Binding-site contacts:
Ligand atom O3 contacts residue SO41 of chain 1.IA at 3.9 Å.
Ligand atom C5 contacts residue SO41 of chain 1.IA at 4.2 Å.
Ligand atom C1 contacts residue ASN316 of chain 1.D at 4.1 Å.
Ligand atom C8 contacts residue LEU317 of chain 1.D at 3.7 Å (hydrophobic).
Ligand atom N2 contacts residue ASN316 of chain 1.D at 3.9 Å.
Ligand atom C6 contacts residue SO41 of chain 1.IA at 3.5 Å.
Ligand atom C8 contacts residue ASN316 of chain 1.D at 3.9 Å.
Ligand atom O6 contacts residue ARG281 of chain 1.C at 4.1 Å.
Ligand atom O7 contacts residue SER261 of chain 1.C at 4.3 Å.
Ligand atom C1 contacts residue ASN320 of chain 1.D at 1.4 Å.
Ligand atom C4 contacts residue ASN320 of chain 1.D at 4.2 Å.
Ligand atom C2 contacts residue ASN320 of chain 1.D at 2.5 Å.
Ligand atom O2 contacts residue SO41 of chain 1.IA at 4.3 Å.
Ligand atom O7 contacts residue TRP262 of chain 1.C at 4.1 Å.
Ligand atom C5 contacts residue ASN320 of chain 1.D at 3.6 Å.
Ligand atom O4 contacts residue ARG281 of chain 1.C at 4.5 Å.
Ligand atom N2 contacts residue ASN320 of chain 1.D at 2.9 Å (h-bond).
Ligand atom O7 contacts residue MET285 of chain 1.C at 4.2 Å.
Ligand atom O7 contacts residue ASN320 of chain 1.D at 3.9 Å.
Ligand atom C6 contacts residue ARG281 of chain 1.C at 4.0 Å.
Ligand atom O5 contacts residue ASN320 of chain 1.D at 2.3 Å (h-bond).
Ligand atom C4 contacts residue SO41 of chain 1.IA at 3.6 Å.
Ligand atom O6 contacts residue SO41 of chain 1.IA at 4.5 Å.
Ligand atom C6 contacts residue ARG281 of chain 1.C at 3.4 Å.
Ligand atom C3 contacts residue SO41 of chain 1.IA at 4.3 Å.
Ligand atom C3 contacts residue ASN320 of chain 1.D at 3.8 Å.
Ligand atom C7 contacts residue ASN320 of chain 1.D at 3.6 Å.
Ligand atom C7 contacts residue ASN316 of chain 1.D at 4.4 Å.
Ligand atom C8 contacts residue TRP262 of chain 1.C at 4.2 Å (hydrophobic).
Ligand atom O6 contacts residue ARG281 of chain 1.C at 3.6 Å.
Ligand atom O4 contacts residue SO41 of chain 1.IA at 3.4 Å (h-bond).

Sequence of chain 1.D:
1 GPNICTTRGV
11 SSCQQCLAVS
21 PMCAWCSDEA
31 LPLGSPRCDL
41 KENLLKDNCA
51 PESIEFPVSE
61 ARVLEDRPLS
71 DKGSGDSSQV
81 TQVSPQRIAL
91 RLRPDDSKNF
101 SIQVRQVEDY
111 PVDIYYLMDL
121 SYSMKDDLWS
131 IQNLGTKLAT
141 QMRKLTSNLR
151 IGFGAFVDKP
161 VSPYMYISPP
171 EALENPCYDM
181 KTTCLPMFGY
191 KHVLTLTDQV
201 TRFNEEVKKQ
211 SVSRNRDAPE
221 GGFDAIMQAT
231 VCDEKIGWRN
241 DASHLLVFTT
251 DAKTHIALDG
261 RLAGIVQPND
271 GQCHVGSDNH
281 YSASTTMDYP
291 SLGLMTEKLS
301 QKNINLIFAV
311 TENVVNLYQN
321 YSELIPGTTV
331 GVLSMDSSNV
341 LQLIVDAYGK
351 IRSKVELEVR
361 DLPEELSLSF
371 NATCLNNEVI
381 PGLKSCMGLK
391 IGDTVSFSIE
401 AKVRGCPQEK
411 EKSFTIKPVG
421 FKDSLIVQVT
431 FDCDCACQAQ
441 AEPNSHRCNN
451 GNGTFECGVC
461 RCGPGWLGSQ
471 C

A protein and the small-molecule ligand that binds it are described below.
Small molecule (SMILES): CC(=O)N[C@H]1[C@H](O[C@H]2[C@H](O)[C@@H](NC(C)=O)CO[C@@H]2CO)O[C@H](CO)[C@@H](O[C@@H]2O[C@H](CO)[C@@H](O)[C@H](O[C@H]3O[C@H](CO)[C@@H](O)[C@H](O)[C@@H]3O)[C@@H]2O)[C@@H]1O

Sequence of chain 1.C:
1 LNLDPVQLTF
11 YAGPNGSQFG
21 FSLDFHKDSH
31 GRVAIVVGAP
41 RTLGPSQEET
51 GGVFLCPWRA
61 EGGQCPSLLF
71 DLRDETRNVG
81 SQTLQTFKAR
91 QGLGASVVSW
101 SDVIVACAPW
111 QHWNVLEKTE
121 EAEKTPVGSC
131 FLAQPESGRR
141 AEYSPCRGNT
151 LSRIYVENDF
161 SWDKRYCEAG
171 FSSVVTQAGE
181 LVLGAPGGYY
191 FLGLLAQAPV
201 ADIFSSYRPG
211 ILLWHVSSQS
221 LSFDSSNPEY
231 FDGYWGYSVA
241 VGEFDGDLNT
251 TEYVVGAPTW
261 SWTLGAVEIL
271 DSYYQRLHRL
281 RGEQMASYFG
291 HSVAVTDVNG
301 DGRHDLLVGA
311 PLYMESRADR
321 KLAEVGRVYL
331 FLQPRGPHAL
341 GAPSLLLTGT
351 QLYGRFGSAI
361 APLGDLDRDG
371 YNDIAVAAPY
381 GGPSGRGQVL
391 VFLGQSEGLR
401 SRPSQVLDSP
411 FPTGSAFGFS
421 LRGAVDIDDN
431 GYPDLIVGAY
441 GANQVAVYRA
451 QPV